Sequence of chain 2.NA:
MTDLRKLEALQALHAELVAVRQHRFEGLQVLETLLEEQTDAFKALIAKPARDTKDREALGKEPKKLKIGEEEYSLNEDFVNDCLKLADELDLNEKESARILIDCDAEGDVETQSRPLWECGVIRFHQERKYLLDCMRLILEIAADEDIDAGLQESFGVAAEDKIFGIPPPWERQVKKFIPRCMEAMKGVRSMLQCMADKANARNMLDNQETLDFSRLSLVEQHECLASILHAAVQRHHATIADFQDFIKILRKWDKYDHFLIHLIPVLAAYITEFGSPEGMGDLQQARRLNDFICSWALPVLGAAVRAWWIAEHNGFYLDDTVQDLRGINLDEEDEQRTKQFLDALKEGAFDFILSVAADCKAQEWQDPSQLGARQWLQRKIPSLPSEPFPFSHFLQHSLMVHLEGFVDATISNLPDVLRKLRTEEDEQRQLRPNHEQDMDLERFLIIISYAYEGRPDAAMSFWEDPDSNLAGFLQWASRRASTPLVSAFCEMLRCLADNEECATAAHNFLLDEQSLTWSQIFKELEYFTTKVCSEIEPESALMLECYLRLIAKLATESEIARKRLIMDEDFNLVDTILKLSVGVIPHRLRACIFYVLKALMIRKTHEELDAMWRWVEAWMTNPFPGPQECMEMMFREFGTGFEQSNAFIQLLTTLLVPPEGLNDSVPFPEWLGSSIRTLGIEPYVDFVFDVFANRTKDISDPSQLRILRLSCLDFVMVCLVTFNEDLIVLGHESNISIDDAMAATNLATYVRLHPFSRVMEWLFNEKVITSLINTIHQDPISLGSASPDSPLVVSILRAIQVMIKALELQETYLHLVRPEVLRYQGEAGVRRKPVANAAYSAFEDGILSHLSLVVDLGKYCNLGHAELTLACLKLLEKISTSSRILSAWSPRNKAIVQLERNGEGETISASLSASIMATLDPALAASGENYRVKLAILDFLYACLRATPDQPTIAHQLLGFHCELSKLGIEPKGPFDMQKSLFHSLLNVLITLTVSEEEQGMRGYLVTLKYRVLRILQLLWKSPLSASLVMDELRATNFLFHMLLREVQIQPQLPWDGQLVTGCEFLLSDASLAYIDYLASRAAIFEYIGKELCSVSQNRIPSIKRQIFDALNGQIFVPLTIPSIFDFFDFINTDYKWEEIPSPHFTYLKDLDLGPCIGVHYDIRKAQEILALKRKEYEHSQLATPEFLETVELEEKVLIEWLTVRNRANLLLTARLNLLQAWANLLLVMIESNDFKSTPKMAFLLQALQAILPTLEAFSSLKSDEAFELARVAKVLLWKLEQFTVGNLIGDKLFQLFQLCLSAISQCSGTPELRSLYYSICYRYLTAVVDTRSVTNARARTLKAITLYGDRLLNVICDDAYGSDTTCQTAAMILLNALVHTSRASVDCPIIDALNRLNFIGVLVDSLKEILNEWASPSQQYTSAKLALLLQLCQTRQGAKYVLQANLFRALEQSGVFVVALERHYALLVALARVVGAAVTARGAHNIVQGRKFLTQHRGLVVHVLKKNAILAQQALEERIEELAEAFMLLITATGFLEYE

The protein below binds the small molecule below.
Small molecule (SMILES): CC[C@H](C)[C@H](NC(=O)[C@@H](NC(=O)[C@H](CC(C)C)NC(=O)[C@@H](N)CCCCN)C(C)C)C(=O)N[C@@H](CC(N)=O)C(=O)N[C@@H](CCCCN)C(=O)N[C@@H](CC(=O)O)C(=O)N[C@@H](CCSC)C(=O)N[C@@H](CCCN=C(N)N)C(=O)N[C@H](C(=O)N[C@@H](CC(=O)O)C(=O)N[C@@H](CC(C)C)C(=O)N[C@@H](Cc1ccccc1)C(=O)N[C@@H](CO)C(=O)N1CCC[C@H]1C(=O)N1CCC[C@H]1C(=O)N[C@H](C=O)CC(N)=O)[C@@H](C)O

Sequence of chain 2.F:
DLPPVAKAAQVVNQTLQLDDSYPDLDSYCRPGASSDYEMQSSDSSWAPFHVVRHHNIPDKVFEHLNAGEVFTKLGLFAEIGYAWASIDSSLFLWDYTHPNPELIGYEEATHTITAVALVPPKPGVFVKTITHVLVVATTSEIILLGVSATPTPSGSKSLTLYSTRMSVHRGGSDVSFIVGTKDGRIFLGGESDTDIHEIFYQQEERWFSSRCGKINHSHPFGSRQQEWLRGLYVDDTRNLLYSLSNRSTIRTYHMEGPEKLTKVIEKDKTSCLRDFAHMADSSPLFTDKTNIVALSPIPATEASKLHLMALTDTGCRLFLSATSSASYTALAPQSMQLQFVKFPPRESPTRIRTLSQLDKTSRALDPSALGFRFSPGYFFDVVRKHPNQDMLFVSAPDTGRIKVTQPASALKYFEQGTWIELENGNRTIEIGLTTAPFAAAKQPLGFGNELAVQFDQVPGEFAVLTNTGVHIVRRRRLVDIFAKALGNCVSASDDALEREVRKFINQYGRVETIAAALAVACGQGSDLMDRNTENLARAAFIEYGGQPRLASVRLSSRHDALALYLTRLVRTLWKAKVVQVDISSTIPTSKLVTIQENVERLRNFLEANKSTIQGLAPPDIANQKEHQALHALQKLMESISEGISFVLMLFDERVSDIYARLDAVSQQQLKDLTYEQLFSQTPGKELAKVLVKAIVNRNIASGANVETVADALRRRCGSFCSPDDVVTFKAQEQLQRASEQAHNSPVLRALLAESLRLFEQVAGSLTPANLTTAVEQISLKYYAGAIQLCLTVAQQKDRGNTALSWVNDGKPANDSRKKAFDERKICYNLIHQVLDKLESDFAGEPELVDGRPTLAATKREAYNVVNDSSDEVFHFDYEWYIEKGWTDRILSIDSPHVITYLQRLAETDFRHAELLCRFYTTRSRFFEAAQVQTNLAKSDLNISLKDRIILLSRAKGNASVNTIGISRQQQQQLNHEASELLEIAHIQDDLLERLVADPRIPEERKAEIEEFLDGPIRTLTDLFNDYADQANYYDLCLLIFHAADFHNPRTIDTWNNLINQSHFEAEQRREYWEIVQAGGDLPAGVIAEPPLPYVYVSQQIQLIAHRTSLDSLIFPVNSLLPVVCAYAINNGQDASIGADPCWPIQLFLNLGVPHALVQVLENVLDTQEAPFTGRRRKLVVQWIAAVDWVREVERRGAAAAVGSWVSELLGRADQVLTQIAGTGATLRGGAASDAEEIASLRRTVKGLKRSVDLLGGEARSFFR

Binding-site contacts:
Ligand atom CD2 contacts residue GLN565 of chain 2.F at 1.6 Å.
Ligand atom CG1 contacts residue PHE1068 of chain 2.C at 3.4 Å (hydrophobic).
Ligand atom NH1 contacts residue ASP1073 of chain 2.C at 3.6 Å.
Ligand atom CD1 contacts residue THR1065 of chain 2.C at 3.5 Å.
Ligand atom CZ contacts residue GLN565 of chain 2.F at 2.3 Å.
Ligand atom CA contacts residue GLN565 of chain 2.F at 3.1 Å.
Ligand atom CE1 contacts residue GLN565 of chain 2.F at 1.8 Å.
Ligand atom CA contacts residue ASN1069 of chain 2.C at 3.5 Å.
Ligand atom CG contacts residue ILE1045 of chain 2.C at 3.5 Å (hydrophobic).
Ligand atom CA contacts residue THR1065 of chain 2.C at 3.6 Å.
Ligand atom CG contacts residue GLN565 of chain 2.F at 1.5 Å.
Ligand atom NH1 contacts residue ASN1069 of chain 2.C at 2.8 Å (h-bond).
Ligand atom CD1 contacts residue GLN565 of chain 2.F at 1.2 Å.
Ligand atom CG2 contacts residue PHE1068 of chain 2.C at 3.6 Å (hydrophobic).
Ligand atom NZ contacts residue LYS1225 of chain 2.NA at 2.2 Å.
Ligand atom C contacts residue ASN1069 of chain 2.C at 3.2 Å.
Ligand atom CE2 contacts residue GLN565 of chain 2.F at 2.0 Å.
Ligand atom N contacts residue GLN1074 of chain 2.C at 3.2 Å (h-bond).
Ligand atom N contacts residue THR1065 of chain 2.C at 3.2 Å (h-bond).
Ligand atom OG1 contacts residue ARG1049 of chain 2.C at 2.9 Å (salt-bridge).
Ligand atom CB contacts residue GLU1052 of chain 2.C at 3.1 Å.
Ligand atom CE1 contacts residue ARG1044 of chain 2.C at 3.5 Å.
Ligand atom NZ contacts residue ASP1073 of chain 2.C at 3.0 Å (salt-bridge).
Ligand atom CD1 contacts residue ARG567 of chain 2.F at 3.4 Å.
Ligand atom O contacts residue GLN1074 of chain 2.C at 3.0 Å (h-bond).
Ligand atom O contacts residue ASN1069 of chain 2.C at 3.3 Å (h-bond).
Ligand atom O contacts residue ASN1069 of chain 2.C at 3.0 Å (h-bond).
Ligand atom CB contacts residue GLN1074 of chain 2.C at 3.5 Å.
Ligand atom CB contacts residue GLN565 of chain 2.F at 2.0 Å.
Ligand atom O contacts residue THR1065 of chain 2.C at 3.2 Å.
Ligand atom CE contacts residue LYS1225 of chain 2.NA at 3.3 Å.
Ligand atom CD contacts residue GLN1074 of chain 2.C at 3.5 Å.
Ligand atom N contacts residue ASN1069 of chain 2.C at 2.9 Å (h-bond).
Ligand atom CE contacts residue GLU1228 of chain 2.NA at 3.4 Å.
Ligand atom CZ contacts residue ARG1044 of chain 2.C at 3.3 Å.
Ligand atom CD1 contacts residue PHE1068 of chain 2.C at 3.4 Å (hydrophobic).
Ligand atom CD1 contacts residue ILE1053 of chain 2.C at 3.4 Å (hydrophobic).
Ligand atom CG contacts residue GLU1052 of chain 2.C at 3.2 Å.
Ligand atom CD1 contacts residue ARG1044 of chain 2.C at 3.1 Å.
Ligand atom NH2 contacts residue ASP1073 of chain 2.C at 3.1 Å (salt-bridge).

Sequence of chain 2.C:
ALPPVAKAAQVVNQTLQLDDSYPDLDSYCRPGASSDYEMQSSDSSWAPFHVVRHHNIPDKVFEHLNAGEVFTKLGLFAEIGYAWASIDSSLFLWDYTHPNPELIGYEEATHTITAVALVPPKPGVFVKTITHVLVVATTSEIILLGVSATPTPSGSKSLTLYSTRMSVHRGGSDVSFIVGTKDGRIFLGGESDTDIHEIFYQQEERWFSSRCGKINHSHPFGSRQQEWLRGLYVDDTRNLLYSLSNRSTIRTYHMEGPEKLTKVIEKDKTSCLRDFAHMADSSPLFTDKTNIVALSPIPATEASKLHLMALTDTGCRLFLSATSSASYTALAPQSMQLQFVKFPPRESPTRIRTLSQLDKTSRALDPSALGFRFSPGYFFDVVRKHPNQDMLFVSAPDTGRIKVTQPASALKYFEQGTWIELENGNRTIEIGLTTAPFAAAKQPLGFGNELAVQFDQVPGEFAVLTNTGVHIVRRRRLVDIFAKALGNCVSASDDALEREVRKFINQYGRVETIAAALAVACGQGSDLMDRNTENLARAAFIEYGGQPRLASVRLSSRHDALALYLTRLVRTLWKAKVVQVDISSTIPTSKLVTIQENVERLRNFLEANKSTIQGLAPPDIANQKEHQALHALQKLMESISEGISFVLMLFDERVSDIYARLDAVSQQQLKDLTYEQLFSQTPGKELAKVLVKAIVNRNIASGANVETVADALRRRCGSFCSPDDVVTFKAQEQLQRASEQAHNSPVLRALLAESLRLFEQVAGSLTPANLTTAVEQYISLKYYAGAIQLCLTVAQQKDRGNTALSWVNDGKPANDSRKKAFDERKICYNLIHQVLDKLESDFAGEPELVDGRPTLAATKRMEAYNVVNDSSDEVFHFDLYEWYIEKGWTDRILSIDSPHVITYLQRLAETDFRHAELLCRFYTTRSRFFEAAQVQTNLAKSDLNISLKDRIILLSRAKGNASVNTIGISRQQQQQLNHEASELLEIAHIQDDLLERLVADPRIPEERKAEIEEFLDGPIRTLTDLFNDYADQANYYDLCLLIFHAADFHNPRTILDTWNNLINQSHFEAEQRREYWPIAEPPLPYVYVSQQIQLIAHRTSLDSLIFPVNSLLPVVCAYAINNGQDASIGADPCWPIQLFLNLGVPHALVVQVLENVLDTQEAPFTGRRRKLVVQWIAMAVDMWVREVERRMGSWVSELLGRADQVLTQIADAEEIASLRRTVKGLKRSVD